Binding-site contacts:
Ligand atom O5 contacts residue ASN190 of chain 1.H at 2.2 Å (h-bond).
Ligand atom C7 contacts residue VAL200 of chain 1.H at 4.1 Å (hydrophobic).
Ligand atom C3 contacts residue ASN190 of chain 1.H at 3.8 Å.
Ligand atom N2 contacts residue ASN190 of chain 1.H at 3.0 Å (h-bond).
Ligand atom C8 contacts residue ALA199 of chain 1.H at 3.9 Å (hydrophobic).
Ligand atom C7 contacts residue GLN202 of chain 1.H at 3.3 Å.
Ligand atom C2 contacts residue GLN202 of chain 1.H at 4.1 Å.
Ligand atom O5 contacts residue ASN193 of chain 1.H at 3.0 Å (h-bond).
Ligand atom O5 contacts residue LEU197 of chain 1.H at 4.2 Å.
Ligand atom C6 contacts residue GLN202 of chain 1.H at 4.4 Å.
Ligand atom C7 contacts residue ALA199 of chain 1.H at 4.1 Å (hydrophobic).
Ligand atom C5 contacts residue ASN190 of chain 1.H at 3.5 Å.
Ligand atom C1 contacts residue SER192 of chain 1.H at 4.3 Å.
Ligand atom O7 contacts residue ALA199 of chain 1.H at 3.3 Å.
Ligand atom C8 contacts residue VAL200 of chain 1.H at 4.3 Å (hydrophobic).
Ligand atom O7 contacts residue GLN202 of chain 1.H at 3.4 Å (h-bond).
Ligand atom C6 contacts residue ASN190 of chain 1.H at 4.5 Å.
Ligand atom C8 contacts residue ASN190 of chain 1.H at 4.4 Å.
Ligand atom O7 contacts residue LEU198 of chain 1.H at 4.4 Å.
Ligand atom C4 contacts residue ASN190 of chain 1.H at 4.0 Å.
Ligand atom O7 contacts residue VAL200 of chain 1.H at 3.0 Å (h-bond).
Ligand atom O6 contacts residue GLN202 of chain 1.H at 3.4 Å (h-bond).
Ligand atom C5 contacts residue ASN193 of chain 1.H at 3.4 Å.
Ligand atom C8 contacts residue GLN202 of chain 1.H at 3.6 Å.
Ligand atom C7 contacts residue ASN190 of chain 1.H at 3.5 Å.
Ligand atom O6 contacts residue ASN193 of chain 1.H at 4.5 Å.
Ligand atom C2 contacts residue ASN190 of chain 1.H at 2.4 Å.
Ligand atom C1 contacts residue ASN193 of chain 1.H at 3.5 Å.
Ligand atom N2 contacts residue GLN202 of chain 1.H at 3.6 Å (h-bond).
Ligand atom C6 contacts residue ASN193 of chain 1.H at 3.6 Å.
Ligand atom N2 contacts residue SER192 of chain 1.H at 4.4 Å.
Ligand atom O3 contacts residue GLN202 of chain 1.H at 3.1 Å (h-bond).
Ligand atom C3 contacts residue GLN202 of chain 1.H at 4.1 Å.
Ligand atom O7 contacts residue ASN190 of chain 1.H at 3.4 Å (h-bond).
Ligand atom O6 contacts residue LEU197 of chain 1.H at 4.0 Å.
Ligand atom C1 contacts residue ASN190 of chain 1.H at 1.4 Å.

A protein and the small-molecule ligand that binds it are described below.
Small molecule (SMILES): CC(=O)N[C@H]1[C@H](O[C@H]2[C@H](O)[C@@H](NC(C)=O)CO[C@@H]2CO)O[C@H](CO)[C@@H](O[C@@H]2O[C@H](CO)[C@@H](O)[C@H](O)[C@@H]2O)[C@@H]1O

Sequence of chain 1.H:
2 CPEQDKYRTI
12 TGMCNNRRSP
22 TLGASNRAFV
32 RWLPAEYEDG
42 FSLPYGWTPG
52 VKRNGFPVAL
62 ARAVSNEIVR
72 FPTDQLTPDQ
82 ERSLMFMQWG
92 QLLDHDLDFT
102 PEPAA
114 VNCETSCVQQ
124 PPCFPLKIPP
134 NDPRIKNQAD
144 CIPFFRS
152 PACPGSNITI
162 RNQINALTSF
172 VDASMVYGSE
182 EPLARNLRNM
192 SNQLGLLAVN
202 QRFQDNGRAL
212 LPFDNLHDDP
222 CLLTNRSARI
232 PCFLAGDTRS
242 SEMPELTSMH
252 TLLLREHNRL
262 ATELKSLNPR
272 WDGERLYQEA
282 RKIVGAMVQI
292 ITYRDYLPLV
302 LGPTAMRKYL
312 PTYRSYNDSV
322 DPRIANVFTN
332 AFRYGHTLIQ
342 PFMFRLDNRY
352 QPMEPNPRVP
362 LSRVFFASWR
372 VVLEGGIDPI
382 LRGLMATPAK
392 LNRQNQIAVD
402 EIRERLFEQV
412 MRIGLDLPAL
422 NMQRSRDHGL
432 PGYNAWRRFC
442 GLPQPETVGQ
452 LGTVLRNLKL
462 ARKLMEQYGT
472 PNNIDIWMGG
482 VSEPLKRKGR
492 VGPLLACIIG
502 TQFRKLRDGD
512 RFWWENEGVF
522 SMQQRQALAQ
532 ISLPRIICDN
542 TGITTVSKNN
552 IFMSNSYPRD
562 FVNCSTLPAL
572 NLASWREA